A small-molecule ligand and the protein it binds are described below.
Small molecule (SMILES): CC(=O)N[C@@H]1[C@@H](O)[C@H](O)[C@@H](CO)O[C@H]1O

Sequence of chain 2.D:
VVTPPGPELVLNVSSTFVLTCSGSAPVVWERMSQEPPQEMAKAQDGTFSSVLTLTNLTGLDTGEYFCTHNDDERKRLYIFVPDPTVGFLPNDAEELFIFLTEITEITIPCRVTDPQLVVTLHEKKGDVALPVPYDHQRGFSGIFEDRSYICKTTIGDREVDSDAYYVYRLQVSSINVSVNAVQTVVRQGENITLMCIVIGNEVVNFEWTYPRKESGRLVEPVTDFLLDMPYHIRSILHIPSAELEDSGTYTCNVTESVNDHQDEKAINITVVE

Binding-site contacts:
Ligand atom C2 contacts residue ILE182 of chain 2.D at 4.5 Å (hydrophobic).
Ligand atom C1 contacts residue ASN183 of chain 2.D at 1.4 Å.
Ligand atom C7 contacts residue ASP270 of chain 2.D at 4.0 Å.
Ligand atom C7 contacts residue ILE182 of chain 2.D at 4.0 Å (hydrophobic).
Ligand atom C1 contacts residue ILE182 of chain 2.D at 4.2 Å (hydrophobic).
Ligand atom O7 contacts residue ASN183 of chain 2.D at 3.9 Å.
Ligand atom C2 contacts residue ASN183 of chain 2.D at 2.5 Å.
Ligand atom O5 contacts residue ASN183 of chain 2.D at 2.4 Å (h-bond).
Ligand atom C7 contacts residue ASN183 of chain 2.D at 3.8 Å.
Ligand atom C5 contacts residue ASN183 of chain 2.D at 3.7 Å.
Ligand atom C4 contacts residue ASN183 of chain 2.D at 4.2 Å.
Ligand atom C2 contacts residue ASP270 of chain 2.D at 4.2 Å.
Ligand atom O7 contacts residue ILE182 of chain 2.D at 3.8 Å.
Ligand atom N2 contacts residue ASP270 of chain 2.D at 3.3 Å (salt-bridge).
Ligand atom N2 contacts residue ILE182 of chain 2.D at 3.6 Å.
Ligand atom C3 contacts residue ASN183 of chain 2.D at 3.8 Å.
Ligand atom N2 contacts residue ASN183 of chain 2.D at 2.9 Å (h-bond).
Ligand atom C1 contacts residue ASP270 of chain 2.D at 3.9 Å.